Sequence of chain 1.A:
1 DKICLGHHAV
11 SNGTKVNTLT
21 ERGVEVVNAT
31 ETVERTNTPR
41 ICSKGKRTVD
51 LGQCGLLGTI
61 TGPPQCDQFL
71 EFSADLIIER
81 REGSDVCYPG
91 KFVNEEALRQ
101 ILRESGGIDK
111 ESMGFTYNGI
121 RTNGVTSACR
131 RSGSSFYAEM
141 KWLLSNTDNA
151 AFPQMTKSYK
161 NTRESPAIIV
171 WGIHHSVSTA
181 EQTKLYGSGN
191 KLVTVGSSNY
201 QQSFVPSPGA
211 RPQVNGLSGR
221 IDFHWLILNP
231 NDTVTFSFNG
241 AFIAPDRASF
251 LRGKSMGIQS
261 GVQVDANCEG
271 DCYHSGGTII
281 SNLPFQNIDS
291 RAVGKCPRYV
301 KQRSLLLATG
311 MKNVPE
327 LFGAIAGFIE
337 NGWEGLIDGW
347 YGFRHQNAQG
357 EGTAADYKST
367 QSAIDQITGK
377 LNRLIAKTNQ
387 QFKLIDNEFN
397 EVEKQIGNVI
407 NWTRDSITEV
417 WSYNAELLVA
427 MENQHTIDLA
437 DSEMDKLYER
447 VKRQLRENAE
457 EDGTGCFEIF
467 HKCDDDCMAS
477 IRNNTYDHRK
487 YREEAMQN

The small molecule below binds the protein below.
Small molecule (SMILES): CC(=O)N[C@@H]1[C@@H](O)[C@H](O)[C@@H](CO)O[C@H]1O

Binding-site contacts:
Ligand atom C6 contacts residue THR30 of chain 1.A at 3.6 Å.
Ligand atom C7 contacts residue ASN28 of chain 1.A at 3.5 Å.
Ligand atom C4 contacts residue ASN28 of chain 1.A at 4.2 Å.
Ligand atom N2 contacts residue ASN28 of chain 1.A at 2.9 Å (h-bond).
Ligand atom O7 contacts residue ASN28 of chain 1.A at 3.8 Å.
Ligand atom O5 contacts residue THR30 of chain 1.A at 4.3 Å.
Ligand atom O6 contacts residue ALA29 of chain 1.A at 3.3 Å (h-bond).
Ligand atom O5 contacts residue ALA29 of chain 1.A at 3.7 Å.
Ligand atom C1 contacts residue ASN28 of chain 1.A at 1.4 Å.
Ligand atom C6 contacts residue ALA29 of chain 1.A at 3.8 Å (hydrophobic).
Ligand atom C5 contacts residue ALA29 of chain 1.A at 4.2 Å (hydrophobic).
Ligand atom O5 contacts residue ASN28 of chain 1.A at 2.4 Å (h-bond).
Ligand atom O5 contacts residue THR309 of chain 1.A at 4.2 Å.
Ligand atom C3 contacts residue ASN28 of chain 1.A at 3.8 Å.
Ligand atom O6 contacts residue THR30 of chain 1.A at 3.7 Å.
Ligand atom C2 contacts residue ASN28 of chain 1.A at 2.5 Å.
Ligand atom C5 contacts residue ASN28 of chain 1.A at 3.7 Å.